Sequence of chain 1.A:
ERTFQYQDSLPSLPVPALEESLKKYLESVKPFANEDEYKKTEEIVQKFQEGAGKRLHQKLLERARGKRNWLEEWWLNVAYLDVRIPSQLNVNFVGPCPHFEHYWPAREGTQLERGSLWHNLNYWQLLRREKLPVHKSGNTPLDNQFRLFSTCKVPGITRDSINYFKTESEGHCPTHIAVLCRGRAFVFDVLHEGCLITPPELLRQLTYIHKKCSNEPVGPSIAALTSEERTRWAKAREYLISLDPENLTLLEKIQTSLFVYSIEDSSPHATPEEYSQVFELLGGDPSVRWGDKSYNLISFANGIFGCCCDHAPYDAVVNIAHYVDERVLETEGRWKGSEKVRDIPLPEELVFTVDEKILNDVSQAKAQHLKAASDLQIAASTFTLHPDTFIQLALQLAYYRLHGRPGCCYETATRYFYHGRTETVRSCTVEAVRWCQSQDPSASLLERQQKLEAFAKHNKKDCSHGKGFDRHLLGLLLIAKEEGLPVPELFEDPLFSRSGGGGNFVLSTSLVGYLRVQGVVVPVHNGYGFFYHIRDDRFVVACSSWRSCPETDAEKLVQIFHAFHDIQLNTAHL

A small-molecule ligand and the protein it binds are described below.
Small molecule (SMILES): C[N+](C)(C)C[C@H](O)CC(=O)O

Binding-site contacts:
Ligand atom C4 contacts residue HIS327 of chain 1.A at 4.4 Å.
Ligand atom O1B contacts residue TYR439 of chain 1.A at 2.6 Å (h-bond).
Ligand atom C2 contacts residue ASP331 of chain 1.A at 4.2 Å.
Ligand atom C5A contacts residue THR441 of chain 1.A at 3.4 Å.
Ligand atom C5A contacts residue SER542 of chain 1.A at 3.8 Å.
Ligand atom O3 contacts residue HIS327 of chain 1.A at 3.1 Å (h-bond).
Ligand atom N5 contacts residue SER542 of chain 1.A at 3.7 Å.
Ligand atom N5 contacts residue TYR439 of chain 1.A at 4.4 Å.
Ligand atom C5B contacts residue VAL555 of chain 1.A at 3.8 Å (hydrophobic).
Ligand atom C5C contacts residue TYR439 of chain 1.A at 4.2 Å (hydrophobic).
Ligand atom C5C contacts residue SER542 of chain 1.A at 2.9 Å.
Ligand atom C4 contacts residue THR441 of chain 1.A at 4.0 Å.
Ligand atom C5A contacts residue SER544 of chain 1.A at 4.3 Å.
Ligand atom O1B contacts residue THR441 of chain 1.A at 2.8 Å (h-bond).
Ligand atom O3 contacts residue THR441 of chain 1.A at 4.0 Å.
Ligand atom C5C contacts residue MSE558 of chain 1.A at 3.5 Å.
Ligand atom C5A contacts residue PHE566 of chain 1.A at 3.8 Å (hydrophobic).
Ligand atom O1B contacts residue ARG505 of chain 1.A at 4.1 Å.
Ligand atom C1 contacts residue THR452 of chain 1.A at 3.3 Å.
Ligand atom C2 contacts residue TYR90 of chain 1.A at 4.1 Å (hydrophobic).
Ligand atom O1A contacts residue TYR90 of chain 1.A at 3.9 Å.
Ligand atom C3 contacts residue HIS327 of chain 1.A at 3.8 Å.
Ligand atom C1 contacts residue THR441 of chain 1.A at 3.6 Å.
Ligand atom C5B contacts residue PHE566 of chain 1.A at 4.0 Å (hydrophobic).
Ligand atom O1A contacts residue THR452 of chain 1.A at 2.5 Å (h-bond).
Ligand atom C3 contacts residue THR441 of chain 1.A at 3.1 Å.
Ligand atom C2 contacts residue HIS327 of chain 1.A at 3.5 Å.
Ligand atom C5B contacts residue SER542 of chain 1.A at 3.8 Å.
Ligand atom O1A contacts residue TRP85 of chain 1.A at 3.6 Å.
Ligand atom N5 contacts residue THR441 of chain 1.A at 4.3 Å.
Ligand atom C1 contacts residue TYR90 of chain 1.A at 4.4 Å (hydrophobic).
Ligand atom C5A contacts residue THR543 of chain 1.A at 3.3 Å.
Ligand atom O1A contacts residue TYR439 of chain 1.A at 3.7 Å.
Ligand atom O1A contacts residue ASP331 of chain 1.A at 4.2 Å.
Ligand atom O1A contacts residue ARG505 of chain 1.A at 4.1 Å.
Ligand atom C4 contacts residue TYR439 of chain 1.A at 4.3 Å (hydrophobic).
Ligand atom C5A contacts residue TYR439 of chain 1.A at 4.0 Å (hydrophobic).
Ligand atom C1 contacts residue TYR439 of chain 1.A at 3.5 Å (hydrophobic).
Ligand atom C2 contacts residue THR441 of chain 1.A at 3.7 Å.
Ligand atom O1B contacts residue THR452 of chain 1.A at 3.5 Å (h-bond).